Sequence of chain 1.F:
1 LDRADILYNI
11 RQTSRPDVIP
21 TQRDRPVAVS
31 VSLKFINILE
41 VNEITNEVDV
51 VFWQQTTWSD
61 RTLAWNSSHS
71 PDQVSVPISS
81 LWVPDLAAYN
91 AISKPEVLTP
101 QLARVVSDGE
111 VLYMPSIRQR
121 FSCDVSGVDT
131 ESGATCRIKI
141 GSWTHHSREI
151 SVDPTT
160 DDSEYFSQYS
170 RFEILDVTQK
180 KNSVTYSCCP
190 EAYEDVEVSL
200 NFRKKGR

This small molecule binds to this protein.
Small molecule (SMILES): CCOc1cncc(N2CCCNCC2)c1

Sequence of chain 1.G:
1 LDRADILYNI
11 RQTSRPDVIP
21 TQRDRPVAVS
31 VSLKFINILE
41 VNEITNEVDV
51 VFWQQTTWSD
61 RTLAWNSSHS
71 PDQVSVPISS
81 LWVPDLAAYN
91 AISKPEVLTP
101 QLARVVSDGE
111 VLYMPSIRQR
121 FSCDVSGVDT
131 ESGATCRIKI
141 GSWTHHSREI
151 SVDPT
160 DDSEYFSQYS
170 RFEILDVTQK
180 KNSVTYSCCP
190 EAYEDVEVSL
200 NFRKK

Binding-site contacts:
Ligand atom C11 contacts residue TYR192 of chain 1.F at 3.3 Å (hydrophobic).
Ligand atom N2 contacts residue MET114 of chain 1.G at 3.3 Å.
Ligand atom C9 contacts residue TRP143 of chain 1.F at 3.3 Å (hydrophobic).
Ligand atom C8 contacts residue TRP143 of chain 1.F at 3.8 Å (hydrophobic).
Ligand atom C2 contacts residue TYR185 of chain 1.F at 3.6 Å (hydrophobic).
Ligand atom C5 contacts residue TRP143 of chain 1.F at 3.3 Å (hydrophobic).
Ligand atom C6 contacts residue LEU112 of chain 1.G at 3.9 Å (hydrophobic).
Ligand atom C8 contacts residue MET114 of chain 1.G at 4.0 Å (hydrophobic).
Ligand atom O1 contacts residue LEU112 of chain 1.G at 3.2 Å.
Ligand atom C3 contacts residue TYR192 of chain 1.F at 3.7 Å (hydrophobic).
Ligand atom N1 contacts residue TYR89 of chain 1.F at 2.9 Å (h-bond).
Ligand atom C11 contacts residue LEU112 of chain 1.G at 3.6 Å (hydrophobic).
Ligand atom C3 contacts residue TRP143 of chain 1.F at 3.8 Å (hydrophobic).
Ligand atom C6 contacts residue THR144 of chain 1.F at 3.9 Å.
Ligand atom C10 contacts residue TRP143 of chain 1.F at 3.5 Å (hydrophobic).
Ligand atom N3 contacts residue MET114 of chain 1.G at 3.8 Å.
Ligand atom C4 contacts residue MET114 of chain 1.G at 3.5 Å (hydrophobic).
Ligand atom C9 contacts residue MET114 of chain 1.G at 3.4 Å (hydrophobic).
Ligand atom C4 contacts residue CYS188 of chain 1.F at 4.0 Å (hydrophobic).
Ligand atom C7 contacts residue LEU112 of chain 1.G at 3.5 Å (hydrophobic).
Ligand atom O1 contacts residue ARG104 of chain 1.G at 3.5 Å.
Ligand atom N1 contacts residue TRP143 of chain 1.F at 2.7 Å (h-bond).
Ligand atom C11 contacts residue CYS188 of chain 1.F at 3.9 Å (hydrophobic).
Ligand atom C2 contacts residue TYR89 of chain 1.F at 3.4 Å (hydrophobic).
Ligand atom C1 contacts residue TRP143 of chain 1.F at 3.5 Å (hydrophobic).
Ligand atom C2 contacts residue TYR192 of chain 1.F at 3.6 Å (hydrophobic).
Ligand atom N3 contacts residue THR144 of chain 1.F at 3.7 Å.
Ligand atom C4 contacts residue CYS187 of chain 1.F at 4.0 Å (hydrophobic).
Ligand atom C12 contacts residue TYR192 of chain 1.F at 4.0 Å (hydrophobic).
Ligand atom C2 contacts residue TRP143 of chain 1.F at 3.6 Å (hydrophobic).
Ligand atom C12 contacts residue LEU112 of chain 1.G at 3.5 Å (hydrophobic).
Ligand atom C10 contacts residue MET114 of chain 1.G at 3.6 Å (hydrophobic).
Ligand atom C1 contacts residue TRP53 of chain 1.G at 4.0 Å (hydrophobic).
Ligand atom N2 contacts residue TRP143 of chain 1.F at 3.3 Å (h-bond).
Ligand atom C3 contacts residue TYR185 of chain 1.F at 4.1 Å (hydrophobic).
Ligand atom C5 contacts residue MET114 of chain 1.G at 3.9 Å (hydrophobic).
Ligand atom C12 contacts residue ARG104 of chain 1.G at 3.8 Å.
Ligand atom C1 contacts residue TYR89 of chain 1.F at 3.4 Å (hydrophobic).
Ligand atom N1 contacts residue SER142 of chain 1.F at 3.9 Å.
Ligand atom N3 contacts residue TRP143 of chain 1.F at 4.0 Å.